Sequence of chain 1.J:
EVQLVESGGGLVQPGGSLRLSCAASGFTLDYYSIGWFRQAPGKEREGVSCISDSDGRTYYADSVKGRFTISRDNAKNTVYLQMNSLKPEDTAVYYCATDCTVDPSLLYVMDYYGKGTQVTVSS

Binding-site contacts:
Ligand atom C3 contacts residue THR280 of chain 1.B at 4.3 Å.
Ligand atom C3 contacts residue GLU44 of chain 1.J at 4.3 Å.
Ligand atom C4 contacts residue GLU44 of chain 1.J at 4.0 Å.
Ligand atom C2 contacts residue THR280 of chain 1.B at 4.2 Å.
Ligand atom C6 contacts residue SER105 of chain 1.J at 4.3 Å.
Ligand atom O3 contacts residue TYR108 of chain 1.J at 3.5 Å.
Ligand atom O7 contacts residue SER105 of chain 1.J at 3.1 Å (h-bond).
Ligand atom O7 contacts residue LEU106 of chain 1.J at 3.4 Å.
Ligand atom C7 contacts residue LEU106 of chain 1.J at 4.5 Å (hydrophobic).
Ligand atom C8 contacts residue ASN278 of chain 1.B at 4.5 Å.
Ligand atom C1 contacts residue THR280 of chain 1.B at 3.3 Å.
Ligand atom C5 contacts residue ASN278 of chain 1.B at 3.7 Å.
Ligand atom C7 contacts residue TYR108 of chain 1.J at 3.9 Å (hydrophobic).
Ligand atom C3 contacts residue ASN278 of chain 1.B at 3.6 Å.
Ligand atom N2 contacts residue ASN278 of chain 1.B at 2.7 Å (h-bond).
Ligand atom O4 contacts residue GLU44 of chain 1.J at 3.3 Å (salt-bridge).
Ligand atom O6 contacts residue SER105 of chain 1.J at 3.0 Å (h-bond).
Ligand atom O5 contacts residue THR280 of chain 1.B at 3.7 Å.
Ligand atom N2 contacts residue SER105 of chain 1.J at 3.8 Å.
Ligand atom O7 contacts residue LEU107 of chain 1.J at 3.6 Å.
Ligand atom O7 contacts residue TYR108 of chain 1.J at 3.5 Å (h-bond).
Ligand atom C1 contacts residue ASN278 of chain 1.B at 1.4 Å.
Ligand atom O3 contacts residue GLU44 of chain 1.J at 3.4 Å (salt-bridge).
Ligand atom C2 contacts residue ASN278 of chain 1.B at 2.2 Å.
Ligand atom O5 contacts residue SER105 of chain 1.J at 3.8 Å.
Ligand atom O5 contacts residue ASN278 of chain 1.B at 2.4 Å (h-bond).
Ligand atom C7 contacts residue ASN278 of chain 1.B at 3.4 Å.
Ligand atom C8 contacts residue THR265 of chain 1.B at 4.0 Å.
Ligand atom C8 contacts residue TYR108 of chain 1.J at 3.6 Å (hydrophobic).
Ligand atom O7 contacts residue ASN278 of chain 1.B at 3.7 Å.
Ligand atom C7 contacts residue SER105 of chain 1.J at 3.6 Å.
Ligand atom C2 contacts residue SER105 of chain 1.J at 3.3 Å.
Ligand atom C1 contacts residue SER105 of chain 1.J at 3.5 Å.
Ligand atom C4 contacts residue ASN278 of chain 1.B at 4.1 Å.
Ligand atom C5 contacts residue THR280 of chain 1.B at 3.8 Å.
Ligand atom C8 contacts residue VAL264 of chain 1.B at 3.9 Å (hydrophobic).

The protein below binds the small molecule below.
Small molecule (SMILES): CC(=O)N[C@@H]1[C@@H](O)[C@H](O)[C@@H](CO)O[C@H]1O

Sequence of chain 1.B:
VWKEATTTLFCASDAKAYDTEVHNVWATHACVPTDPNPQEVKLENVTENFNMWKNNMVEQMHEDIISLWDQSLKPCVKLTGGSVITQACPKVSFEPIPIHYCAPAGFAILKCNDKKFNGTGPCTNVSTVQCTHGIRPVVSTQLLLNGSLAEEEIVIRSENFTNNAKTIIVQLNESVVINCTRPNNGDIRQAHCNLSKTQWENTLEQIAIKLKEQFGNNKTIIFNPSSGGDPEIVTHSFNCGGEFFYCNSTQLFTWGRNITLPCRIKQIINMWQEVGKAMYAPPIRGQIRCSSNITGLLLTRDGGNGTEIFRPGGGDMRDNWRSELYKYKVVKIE